Sequence of chain 1.A:
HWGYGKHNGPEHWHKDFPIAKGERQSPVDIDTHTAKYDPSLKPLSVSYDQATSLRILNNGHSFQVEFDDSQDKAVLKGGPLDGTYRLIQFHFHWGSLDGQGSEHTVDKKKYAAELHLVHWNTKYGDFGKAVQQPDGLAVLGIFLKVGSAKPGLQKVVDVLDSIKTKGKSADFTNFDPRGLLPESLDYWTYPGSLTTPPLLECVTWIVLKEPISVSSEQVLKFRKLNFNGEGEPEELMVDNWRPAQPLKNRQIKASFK

Binding-site contacts:
Ligand atom O10 contacts residue ZN1 of chain 1.B at 2.8 Å.
Ligand atom O10 contacts residue HIS116 of chain 1.A at 3.3 Å (h-bond).
Ligand atom C5 contacts residue PHE127 of chain 1.A at 4.0 Å (hydrophobic).
Ligand atom S9 contacts residue THR195 of chain 1.A at 4.2 Å.
Ligand atom O10 contacts residue VAL118 of chain 1.A at 4.0 Å.
Ligand atom C7 contacts residue LEU194 of chain 1.A at 3.9 Å (hydrophobic).
Ligand atom O13 contacts residue THR196 of chain 1.A at 3.2 Å (h-bond).
Ligand atom O12 contacts residue LEU194 of chain 1.A at 3.4 Å.
Ligand atom C7 contacts residue HIS91 of chain 1.A at 4.2 Å.
Ligand atom C6 contacts residue LEU194 of chain 1.A at 4.3 Å (hydrophobic).
Ligand atom C8 contacts residue VAL118 of chain 1.A at 3.8 Å (hydrophobic).
Ligand atom C2 contacts residue PHE127 of chain 1.A at 4.3 Å (hydrophobic).
Ligand atom O11 contacts residue VAL139 of chain 1.A at 3.3 Å.
Ligand atom BR contacts residue ILE88 of chain 1.A at 4.1 Å.
Ligand atom O10 contacts residue TRP205 of chain 1.A at 4.0 Å.
Ligand atom O12 contacts residue ZN1 of chain 1.B at 3.9 Å.
Ligand atom C5 contacts residue GLN89 of chain 1.A at 4.0 Å.
Ligand atom O10 contacts residue HIS91 of chain 1.A at 3.0 Å.
Ligand atom O10 contacts residue VAL139 of chain 1.A at 4.0 Å.
Ligand atom C8 contacts residue HIS91 of chain 1.A at 3.9 Å.
Ligand atom O11 contacts residue TRP205 of chain 1.A at 3.5 Å.
Ligand atom O11 contacts residue VAL203 of chain 1.A at 4.0 Å.
Ligand atom O13 contacts residue PRO197 of chain 1.A at 4.2 Å.
Ligand atom O12 contacts residue THR195 of chain 1.A at 2.9 Å (h-bond).
Ligand atom C1 contacts residue THR196 of chain 1.A at 4.3 Å.
Ligand atom S9 contacts residue LEU194 of chain 1.A at 4.2 Å.
Ligand atom S9 contacts residue HIS91 of chain 1.A at 4.1 Å.
Ligand atom O13 contacts residue LEU194 of chain 1.A at 3.8 Å.
Ligand atom O11 contacts residue SER193 of chain 1.A at 4.3 Å.
Ligand atom S9 contacts residue ZN1 of chain 1.B at 3.9 Å.
Ligand atom C4 contacts residue PHE127 of chain 1.A at 3.4 Å (hydrophobic).
Ligand atom O11 contacts residue LEU194 of chain 1.A at 3.8 Å.
Ligand atom C8 contacts residue LEU194 of chain 1.A at 3.8 Å (hydrophobic).
Ligand atom BR contacts residue PHE127 of chain 1.A at 3.6 Å.
Ligand atom C5 contacts residue VAL118 of chain 1.A at 4.1 Å (hydrophobic).
Ligand atom C4 contacts residue GLN89 of chain 1.A at 3.9 Å.
Ligand atom BR contacts residue GLN89 of chain 1.A at 3.1 Å.
Ligand atom O12 contacts residue THR196 of chain 1.A at 4.1 Å.
Ligand atom C3 contacts residue PHE127 of chain 1.A at 3.6 Å (hydrophobic).
Ligand atom C7 contacts residue THR196 of chain 1.A at 4.3 Å.

The small molecule below binds the protein below.
Small molecule (SMILES): O=S(=O)(O)/C=C/c1cc(Br)ccc1O